The small molecule below binds the protein below.
Small molecule (SMILES): Cc1c(C(=O)c2nccn2C)oc2cccc(OCCCNCc3cccnc3)c12

Binding-site contacts:
Ligand atom C15 contacts residue LEU392 of chain 1.C at 3.2 Å (hydrophobic).
Ligand atom C23 contacts residue PHE58 of chain 1.C at 3.6 Å (hydrophobic).
Ligand atom C19 contacts residue LEU392 of chain 1.C at 3.2 Å (hydrophobic).
Ligand atom C31 contacts residue PHE280 of chain 1.C at 3.6 Å (hydrophobic).
Ligand atom C7 contacts residue TYR166 of chain 1.C at 3.8 Å (hydrophobic).
Ligand atom N35 contacts residue HIS168 of chain 1.C at 3.7 Å.
Ligand atom N35 contacts residue PHE280 of chain 1.C at 3.7 Å.
Ligand atom C2 contacts residue TYR166 of chain 1.C at 3.6 Å (hydrophobic).
Ligand atom C23 contacts residue TYR60 of chain 1.C at 3.4 Å (hydrophobic).
Ligand atom C4 contacts residue TYR166 of chain 1.C at 3.6 Å (hydrophobic).
Ligand atom N22 contacts residue TYR48 of chain 1.C at 3.3 Å.
Ligand atom N32 contacts residue PHE280 of chain 1.C at 3.8 Å.
Ligand atom C34 contacts residue PHE181 of chain 1.C at 3.6 Å (hydrophobic).
Ligand atom C30 contacts residue ILE52 of chain 1.C at 3.5 Å (hydrophobic).
Ligand atom O1 contacts residue TYR166 of chain 1.C at 3.6 Å.
Ligand atom C9 contacts residue ASN333 of chain 1.C at 3.8 Å.
Ligand atom C11 contacts residue TYR166 of chain 1.C at 3.6 Å (hydrophobic).
Ligand atom C21 contacts residue TYR60 of chain 1.C at 3.2 Å (hydrophobic).
Ligand atom C17 contacts residue LEU392 of chain 1.C at 3.0 Å (hydrophobic).
Ligand atom C5 contacts residue TYR295 of chain 1.C at 3.8 Å (hydrophobic).
Ligand atom N22 contacts residue TYR60 of chain 1.C at 2.5 Å (h-bond).
Ligand atom C20 contacts residue ASN116 of chain 1.C at 3.3 Å.
Ligand atom O1 contacts residue ASN333 of chain 1.C at 3.6 Å.
Ligand atom C21 contacts residue TYR48 of chain 1.C at 3.2 Å (hydrophobic).
Ligand atom C20 contacts residue TYR48 of chain 1.C at 3.4 Å (hydrophobic).
Ligand atom N35 contacts residue ASN333 of chain 1.C at 3.4 Å (h-bond).
Ligand atom C19 contacts residue ASN116 of chain 1.C at 3.7 Å.
Ligand atom C34 contacts residue HIS168 of chain 1.C at 3.8 Å.
Ligand atom N16 contacts residue LEU392 of chain 1.C at 2.8 Å (h-bond).
Ligand atom O1 contacts residue HIS168 of chain 1.C at 3.2 Å (h-bond).
Ligand atom C7 contacts residue LEU335 of chain 1.C at 3.2 Å (hydrophobic).
Ligand atom C8 contacts residue TYR166 of chain 1.C at 3.5 Å (hydrophobic).
Ligand atom C18 contacts residue LEU392 of chain 1.C at 3.5 Å (hydrophobic).
Ligand atom C3 contacts residue TYR166 of chain 1.C at 3.4 Å (hydrophobic).
Ligand atom C8 contacts residue ASN333 of chain 1.C at 3.8 Å.
Ligand atom C5 contacts residue TYR166 of chain 1.C at 3.6 Å (hydrophobic).
Ligand atom C6 contacts residue LEU335 of chain 1.C at 3.3 Å (hydrophobic).
Ligand atom C21 contacts residue PHE117 of chain 1.C at 3.4 Å (hydrophobic).
Ligand atom C9 contacts residue TYR166 of chain 1.C at 3.5 Å (hydrophobic).
Ligand atom C33 contacts residue PHE181 of chain 1.C at 3.2 Å (hydrophobic).

Sequence of chain 1.C:
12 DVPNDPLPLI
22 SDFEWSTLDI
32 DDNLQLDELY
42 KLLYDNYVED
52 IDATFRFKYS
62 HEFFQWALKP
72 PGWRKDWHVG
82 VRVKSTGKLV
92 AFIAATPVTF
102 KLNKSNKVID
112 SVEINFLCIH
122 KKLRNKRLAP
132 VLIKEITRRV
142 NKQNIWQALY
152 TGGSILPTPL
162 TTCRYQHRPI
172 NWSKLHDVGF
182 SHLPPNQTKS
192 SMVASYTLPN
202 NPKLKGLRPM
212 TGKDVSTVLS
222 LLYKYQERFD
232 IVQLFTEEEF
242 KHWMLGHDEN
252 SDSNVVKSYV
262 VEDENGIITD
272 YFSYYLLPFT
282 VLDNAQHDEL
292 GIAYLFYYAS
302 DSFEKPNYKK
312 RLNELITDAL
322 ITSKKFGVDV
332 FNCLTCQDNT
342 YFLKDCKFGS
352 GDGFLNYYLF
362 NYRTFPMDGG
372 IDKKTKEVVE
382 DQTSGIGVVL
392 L